Sequence of chain 9.A:
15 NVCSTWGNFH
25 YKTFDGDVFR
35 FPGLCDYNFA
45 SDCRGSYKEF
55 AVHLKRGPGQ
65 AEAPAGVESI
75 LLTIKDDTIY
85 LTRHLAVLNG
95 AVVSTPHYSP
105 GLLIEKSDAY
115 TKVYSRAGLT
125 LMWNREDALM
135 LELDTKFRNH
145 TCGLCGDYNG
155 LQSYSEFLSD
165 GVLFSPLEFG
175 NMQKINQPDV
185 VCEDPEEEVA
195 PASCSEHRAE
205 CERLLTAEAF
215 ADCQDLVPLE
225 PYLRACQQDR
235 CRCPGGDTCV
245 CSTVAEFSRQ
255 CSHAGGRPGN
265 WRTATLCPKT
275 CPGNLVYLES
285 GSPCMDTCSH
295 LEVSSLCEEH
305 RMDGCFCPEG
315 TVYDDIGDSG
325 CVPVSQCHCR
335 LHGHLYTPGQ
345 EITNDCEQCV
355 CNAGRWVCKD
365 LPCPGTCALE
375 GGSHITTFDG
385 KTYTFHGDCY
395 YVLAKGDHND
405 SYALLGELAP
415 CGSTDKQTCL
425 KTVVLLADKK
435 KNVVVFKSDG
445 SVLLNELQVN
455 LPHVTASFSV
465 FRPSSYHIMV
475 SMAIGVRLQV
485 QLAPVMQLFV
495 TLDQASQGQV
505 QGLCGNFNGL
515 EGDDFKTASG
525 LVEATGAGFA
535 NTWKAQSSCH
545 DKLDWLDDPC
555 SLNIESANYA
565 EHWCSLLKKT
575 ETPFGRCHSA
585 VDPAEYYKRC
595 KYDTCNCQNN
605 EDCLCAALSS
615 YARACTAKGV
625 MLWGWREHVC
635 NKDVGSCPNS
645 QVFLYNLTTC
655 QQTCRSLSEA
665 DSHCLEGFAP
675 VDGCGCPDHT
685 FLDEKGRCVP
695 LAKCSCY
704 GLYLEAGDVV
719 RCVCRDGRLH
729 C

Binding-site contacts:
Ligand atom C8 contacts residue ASN650 of chain 9.A at 4.2 Å.
Ligand atom O5 contacts residue TRP627 of chain 9.A at 2.9 Å.
Ligand atom O7 contacts residue ASP682 of chain 9.A at 4.2 Å.
Ligand atom C1 contacts residue ASN650 of chain 9.A at 1.4 Å.
Ligand atom O7 contacts residue ASN650 of chain 9.A at 4.5 Å.
Ligand atom N2 contacts residue ASN650 of chain 9.A at 3.4 Å (h-bond).
Ligand atom C6 contacts residue TRP627 of chain 9.A at 4.0 Å (hydrophobic).
Ligand atom C2 contacts residue ASN650 of chain 9.A at 2.5 Å.
Ligand atom C3 contacts residue ASN650 of chain 9.A at 3.6 Å.
Ligand atom O3 contacts residue ASN650 of chain 9.A at 3.8 Å.
Ligand atom C1 contacts residue TRP627 of chain 9.A at 3.3 Å (hydrophobic).
Ligand atom O5 contacts residue ASN650 of chain 9.A at 2.4 Å (h-bond).
Ligand atom O7 contacts residue PRO681 of chain 9.A at 4.0 Å.
Ligand atom C7 contacts residue ASN650 of chain 9.A at 3.9 Å.
Ligand atom C5 contacts residue TRP627 of chain 9.A at 3.7 Å (hydrophobic).
Ligand atom C5 contacts residue ASN650 of chain 9.A at 3.6 Å.
Ligand atom C4 contacts residue ASN650 of chain 9.A at 4.2 Å.

A small-molecule ligand and the protein it binds are described below.
Small molecule (SMILES): CC(=O)N[C@@H]1[C@@H](O)[C@H](O)[C@@H](CO)O[C@H]1O